This protein binds this small molecule.
Small molecule (SMILES): CC(=O)N[C@@H]1[C@@H](O)[C@H](O)[C@@H](CO)O[C@H]1O

Binding-site contacts:
Ligand atom C4 contacts residue ASN1081 of chain 1.A at 4.2 Å.
Ligand atom N2 contacts residue THR1083 of chain 1.A at 4.1 Å.
Ligand atom C8 contacts residue PHE1086 of chain 1.A at 3.5 Å (hydrophobic).
Ligand atom C2 contacts residue ASN1081 of chain 1.A at 2.5 Å.
Ligand atom N2 contacts residue PHE1086 of chain 1.A at 3.5 Å.
Ligand atom C7 contacts residue ASN1081 of chain 1.A at 4.1 Å.
Ligand atom C5 contacts residue ASN1081 of chain 1.A at 3.6 Å.
Ligand atom C7 contacts residue THR1083 of chain 1.A at 4.4 Å.
Ligand atom C7 contacts residue PHE1086 of chain 1.A at 4.0 Å (hydrophobic).
Ligand atom C3 contacts residue ASN1081 of chain 1.A at 3.8 Å.
Ligand atom C1 contacts residue THR1083 of chain 1.A at 4.0 Å.
Ligand atom O5 contacts residue THR1083 of chain 1.A at 4.4 Å.
Ligand atom C2 contacts residue THR1083 of chain 1.A at 4.0 Å.
Ligand atom C1 contacts residue ASN1081 of chain 1.A at 1.4 Å.
Ligand atom O5 contacts residue ASN1081 of chain 1.A at 2.3 Å (h-bond).
Ligand atom N2 contacts residue ASN1081 of chain 1.A at 3.0 Å (h-bond).

Sequence of chain 1.A:
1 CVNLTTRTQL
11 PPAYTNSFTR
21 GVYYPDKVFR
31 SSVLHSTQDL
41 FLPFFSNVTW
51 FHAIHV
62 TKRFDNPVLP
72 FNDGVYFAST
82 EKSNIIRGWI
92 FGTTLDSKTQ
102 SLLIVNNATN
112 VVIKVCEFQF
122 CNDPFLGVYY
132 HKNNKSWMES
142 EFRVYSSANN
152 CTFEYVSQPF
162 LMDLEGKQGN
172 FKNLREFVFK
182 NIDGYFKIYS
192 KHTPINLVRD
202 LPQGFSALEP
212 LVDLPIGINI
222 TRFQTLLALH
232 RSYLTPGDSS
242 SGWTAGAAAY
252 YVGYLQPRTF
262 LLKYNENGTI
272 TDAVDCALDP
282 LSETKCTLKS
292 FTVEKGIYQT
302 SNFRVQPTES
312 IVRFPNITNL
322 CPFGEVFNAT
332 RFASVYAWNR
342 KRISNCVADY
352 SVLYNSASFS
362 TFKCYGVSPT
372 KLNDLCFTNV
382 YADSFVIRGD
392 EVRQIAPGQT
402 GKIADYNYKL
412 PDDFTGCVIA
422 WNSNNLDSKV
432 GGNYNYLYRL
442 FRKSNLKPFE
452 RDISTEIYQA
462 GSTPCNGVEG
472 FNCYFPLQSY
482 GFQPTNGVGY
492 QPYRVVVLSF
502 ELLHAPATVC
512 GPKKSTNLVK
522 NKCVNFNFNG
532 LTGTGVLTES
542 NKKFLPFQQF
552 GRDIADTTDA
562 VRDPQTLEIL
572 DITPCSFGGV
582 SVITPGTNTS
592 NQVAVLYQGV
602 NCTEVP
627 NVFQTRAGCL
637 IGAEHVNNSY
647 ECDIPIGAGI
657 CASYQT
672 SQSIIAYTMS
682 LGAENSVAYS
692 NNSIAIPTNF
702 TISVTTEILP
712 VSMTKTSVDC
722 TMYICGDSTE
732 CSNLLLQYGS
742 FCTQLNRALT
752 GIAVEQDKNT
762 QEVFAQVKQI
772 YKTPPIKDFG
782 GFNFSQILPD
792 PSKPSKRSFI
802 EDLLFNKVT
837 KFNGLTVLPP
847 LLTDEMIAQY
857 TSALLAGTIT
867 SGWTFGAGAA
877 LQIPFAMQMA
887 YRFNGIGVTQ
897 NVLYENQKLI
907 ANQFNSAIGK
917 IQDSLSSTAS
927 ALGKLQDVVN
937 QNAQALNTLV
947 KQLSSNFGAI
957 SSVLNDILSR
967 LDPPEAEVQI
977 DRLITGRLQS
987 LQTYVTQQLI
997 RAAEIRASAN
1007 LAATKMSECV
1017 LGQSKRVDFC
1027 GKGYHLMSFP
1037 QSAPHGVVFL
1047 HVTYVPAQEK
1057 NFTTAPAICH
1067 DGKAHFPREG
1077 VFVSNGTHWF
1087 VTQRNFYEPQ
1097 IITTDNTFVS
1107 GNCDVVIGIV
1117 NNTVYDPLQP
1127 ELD